Sequence of chain 4.A:
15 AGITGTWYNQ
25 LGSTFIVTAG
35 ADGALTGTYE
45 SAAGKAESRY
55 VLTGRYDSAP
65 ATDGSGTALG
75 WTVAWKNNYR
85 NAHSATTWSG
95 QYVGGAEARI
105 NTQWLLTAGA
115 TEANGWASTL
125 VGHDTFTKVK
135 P

The protein below binds the small molecule below.
Small molecule (SMILES): O=C(CCCC[C@@H]1SC[C@@H]2NC(=O)N[C@@H]21)NC1CCN(c2ccncc2)CC1

Sequence of chain 2.A:
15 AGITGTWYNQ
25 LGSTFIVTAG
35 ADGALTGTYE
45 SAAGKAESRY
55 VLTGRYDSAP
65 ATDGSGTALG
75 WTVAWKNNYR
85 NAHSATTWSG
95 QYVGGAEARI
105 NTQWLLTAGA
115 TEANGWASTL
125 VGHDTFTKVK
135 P

Binding-site contacts:
Ligand atom S04 contacts residue TRP92 of chain 4.A at 3.7 Å.
Ligand atom N02 contacts residue ASP128 of chain 4.A at 2.8 Å (salt-bridge).
Ligand atom C20 contacts residue ALA86 of chain 4.A at 3.7 Å (hydrophobic).
Ligand atom C28 contacts residue ALA112 of chain 4.A at 3.6 Å (hydrophobic).
Ligand atom O03 contacts residue TYR43 of chain 4.A at 2.7 Å (h-bond).
Ligand atom N06 contacts residue SER45 of chain 4.A at 3.0 Å (h-bond).
Ligand atom C05 contacts residue SER27 of chain 4.A at 3.7 Å.
Ligand atom C24 contacts residue ALA112 of chain 4.A at 3.7 Å (hydrophobic).
Ligand atom O07 contacts residue LYS49 of chain 4.A at 2.9 Å (salt-bridge).
Ligand atom C17 contacts residue LYS49 of chain 4.A at 3.6 Å.
Ligand atom N02 contacts residue LEU25 of chain 4.A at 3.7 Å.
Ligand atom C14 contacts residue SER45 of chain 4.A at 3.5 Å.
Ligand atom N13 contacts residue ALA121 of chain 4.A at 2.8 Å (h-bond).
Ligand atom C10 contacts residue TRP108 of chain 4.A at 3.8 Å (hydrophobic).
Ligand atom O07 contacts residue TRP120 of chain 2.A at 3.8 Å.
Ligand atom C25 contacts residue ALA112 of chain 4.A at 3.4 Å (hydrophobic).
Ligand atom C23 contacts residue LYS49 of chain 4.A at 3.6 Å.
Ligand atom C08 contacts residue TRP120 of chain 2.A at 3.8 Å (hydrophobic).
Ligand atom C05 contacts residue SER45 of chain 4.A at 3.8 Å.
Ligand atom N13 contacts residue SER122 of chain 4.A at 3.8 Å.
Ligand atom C16 contacts residue TRP79 of chain 4.A at 3.7 Å (hydrophobic).
Ligand atom C17 contacts residue TRP79 of chain 4.A at 3.6 Å (hydrophobic).
Ligand atom C27 contacts residue ALA121 of chain 4.A at 3.3 Å (hydrophobic).
Ligand atom C15 contacts residue LEU110 of chain 4.A at 3.8 Å (hydrophobic).
Ligand atom C05 contacts residue ASN23 of chain 4.A at 3.8 Å.
Ligand atom O03 contacts residue ASP128 of chain 4.A at 3.8 Å.
Ligand atom S04 contacts residue THR90 of chain 4.A at 3.4 Å (h-bond).
Ligand atom C05 contacts residue LEU25 of chain 4.A at 3.6 Å (hydrophobic).
Ligand atom C15 contacts residue TRP79 of chain 4.A at 3.7 Å (hydrophobic).
Ligand atom S04 contacts residue TRP79 of chain 4.A at 3.6 Å.
Ligand atom N09 contacts residue SER88 of chain 4.A at 3.1 Å (h-bond).
Ligand atom O03 contacts residue ASN23 of chain 4.A at 3.0 Å (h-bond).
Ligand atom O03 contacts residue SER27 of chain 4.A at 2.7 Å (h-bond).
Ligand atom C01 contacts residue TRP120 of chain 2.A at 3.6 Å (hydrophobic).
Ligand atom C12 contacts residue TRP108 of chain 4.A at 3.3 Å (hydrophobic).
Ligand atom C05 contacts residue ASP128 of chain 4.A at 3.7 Å.
Ligand atom C20 contacts residue SER88 of chain 4.A at 3.6 Å.
Ligand atom O07 contacts residue GLY48 of chain 4.A at 3.6 Å.
Ligand atom C14 contacts residue ALA47 of chain 4.A at 3.5 Å (hydrophobic).
Ligand atom C05 contacts residue TYR43 of chain 4.A at 3.6 Å (hydrophobic).